Binding-site contacts:
Ligand atom O38 contacts residue ALA198 of chain 1.A at 3.4 Å (h-bond).
Ligand atom C15 contacts residue SER268 of chain 1.A at 3.7 Å.
Ligand atom N11 contacts residue GLU262 of chain 1.A at 3.0 Å (salt-bridge).
Ligand atom N5 contacts residue MET264 of chain 1.A at 3.0 Å (h-bond).
Ligand atom C16 contacts residue ASP271 of chain 1.A at 3.6 Å.
Ligand atom C9 contacts residue VAL204 of chain 1.A at 3.7 Å (hydrophobic).
Ligand atom C22 contacts residue THR261 of chain 1.A at 3.6 Å.
Ligand atom C36 contacts residue VAL246 of chain 1.A at 3.6 Å (hydrophobic).
Ligand atom C35 contacts residue ASP327 of chain 1.A at 3.6 Å.
Ligand atom C39 contacts residue ALA198 of chain 1.A at 3.5 Å (hydrophobic).
Ligand atom N11 contacts residue LEU316 of chain 1.A at 3.7 Å.
Ligand atom C20 contacts residue ASP327 of chain 1.A at 3.1 Å.
Ligand atom N11 contacts residue THR261 of chain 1.A at 3.1 Å (h-bond).
Ligand atom C10 contacts residue VAL204 of chain 1.A at 3.7 Å (hydrophobic).
Ligand atom C15 contacts residue ASP271 of chain 1.A at 3.5 Å.
Ligand atom C23 contacts residue THR261 of chain 1.A at 3.7 Å.
Ligand atom O38 contacts residue GLY197 of chain 1.A at 3.1 Å.
Ligand atom C3 contacts residue LEU316 of chain 1.A at 3.7 Å (hydrophobic).
Ligand atom C36 contacts residue LEU248 of chain 1.A at 3.5 Å (hydrophobic).
Ligand atom C2 contacts residue LEU316 of chain 1.A at 3.7 Å (hydrophobic).
Ligand atom C32 contacts residue ASP327 of chain 1.A at 3.7 Å.
Ligand atom C4 contacts residue ALA216 of chain 1.A at 3.5 Å (hydrophobic).
Ligand atom C37 contacts residue VAL246 of chain 1.A at 3.6 Å (hydrophobic).
Ligand atom C20 contacts residue LYS218 of chain 1.A at 3.5 Å.
Ligand atom C35 contacts residue LEU248 of chain 1.A at 3.6 Å (hydrophobic).
Ligand atom C6 contacts residue MET264 of chain 1.A at 3.0 Å (hydrophobic).
Ligand atom C36 contacts residue PHE328 of chain 1.A at 3.6 Å (hydrophobic).
Ligand atom N11 contacts residue ALA216 of chain 1.A at 3.1 Å.
Ligand atom C35 contacts residue PHE328 of chain 1.A at 3.7 Å (hydrophobic).
Ligand atom N8 contacts residue LEU316 of chain 1.A at 3.7 Å.
Ligand atom C4 contacts residue LEU316 of chain 1.A at 3.7 Å (hydrophobic).
Ligand atom C40 contacts residue ALA198 of chain 1.A at 3.7 Å (hydrophobic).
Ligand atom C29 contacts residue ASP271 of chain 1.A at 3.3 Å.
Ligand atom C33 contacts residue ASP327 of chain 1.A at 3.7 Å.
Ligand atom C36 contacts residue ASP327 of chain 1.A at 3.4 Å.
Ligand atom C37 contacts residue ASP327 of chain 1.A at 3.7 Å.
Ligand atom N25 contacts residue ASP271 of chain 1.A at 2.8 Å (salt-bridge).
Ligand atom C17 contacts residue LEU196 of chain 1.A at 3.3 Å (hydrophobic).
Ligand atom C31 contacts residue LEU196 of chain 1.A at 3.7 Å (hydrophobic).
Ligand atom C30 contacts residue ASP271 of chain 1.A at 3.7 Å.

A small-molecule ligand and the protein it binds are described below.
Small molecule (SMILES): CCOC(=O)[C@H](CC(C)C)NC1CCC(n2cc(-c3ccc(Oc4ccccc4)cc3)c3c(N)ncnc32)CC1

Sequence of chain 1.A:
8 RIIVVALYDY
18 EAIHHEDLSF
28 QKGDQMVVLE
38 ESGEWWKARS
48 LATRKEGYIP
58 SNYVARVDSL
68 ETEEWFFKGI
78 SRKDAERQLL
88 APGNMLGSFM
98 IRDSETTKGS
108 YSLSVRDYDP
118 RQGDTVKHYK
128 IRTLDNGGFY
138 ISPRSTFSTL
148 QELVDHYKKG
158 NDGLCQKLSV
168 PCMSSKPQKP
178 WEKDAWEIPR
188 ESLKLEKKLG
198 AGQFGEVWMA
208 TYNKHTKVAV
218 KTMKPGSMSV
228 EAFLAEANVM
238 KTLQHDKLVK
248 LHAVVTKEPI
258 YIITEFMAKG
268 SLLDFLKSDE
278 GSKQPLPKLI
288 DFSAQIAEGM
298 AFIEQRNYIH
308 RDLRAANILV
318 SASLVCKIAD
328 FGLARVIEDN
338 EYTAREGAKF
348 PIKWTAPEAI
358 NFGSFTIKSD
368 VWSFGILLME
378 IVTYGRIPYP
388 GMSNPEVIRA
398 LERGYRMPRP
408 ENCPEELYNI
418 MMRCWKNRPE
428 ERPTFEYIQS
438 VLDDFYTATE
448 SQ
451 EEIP